Sequence of chain 1.A:
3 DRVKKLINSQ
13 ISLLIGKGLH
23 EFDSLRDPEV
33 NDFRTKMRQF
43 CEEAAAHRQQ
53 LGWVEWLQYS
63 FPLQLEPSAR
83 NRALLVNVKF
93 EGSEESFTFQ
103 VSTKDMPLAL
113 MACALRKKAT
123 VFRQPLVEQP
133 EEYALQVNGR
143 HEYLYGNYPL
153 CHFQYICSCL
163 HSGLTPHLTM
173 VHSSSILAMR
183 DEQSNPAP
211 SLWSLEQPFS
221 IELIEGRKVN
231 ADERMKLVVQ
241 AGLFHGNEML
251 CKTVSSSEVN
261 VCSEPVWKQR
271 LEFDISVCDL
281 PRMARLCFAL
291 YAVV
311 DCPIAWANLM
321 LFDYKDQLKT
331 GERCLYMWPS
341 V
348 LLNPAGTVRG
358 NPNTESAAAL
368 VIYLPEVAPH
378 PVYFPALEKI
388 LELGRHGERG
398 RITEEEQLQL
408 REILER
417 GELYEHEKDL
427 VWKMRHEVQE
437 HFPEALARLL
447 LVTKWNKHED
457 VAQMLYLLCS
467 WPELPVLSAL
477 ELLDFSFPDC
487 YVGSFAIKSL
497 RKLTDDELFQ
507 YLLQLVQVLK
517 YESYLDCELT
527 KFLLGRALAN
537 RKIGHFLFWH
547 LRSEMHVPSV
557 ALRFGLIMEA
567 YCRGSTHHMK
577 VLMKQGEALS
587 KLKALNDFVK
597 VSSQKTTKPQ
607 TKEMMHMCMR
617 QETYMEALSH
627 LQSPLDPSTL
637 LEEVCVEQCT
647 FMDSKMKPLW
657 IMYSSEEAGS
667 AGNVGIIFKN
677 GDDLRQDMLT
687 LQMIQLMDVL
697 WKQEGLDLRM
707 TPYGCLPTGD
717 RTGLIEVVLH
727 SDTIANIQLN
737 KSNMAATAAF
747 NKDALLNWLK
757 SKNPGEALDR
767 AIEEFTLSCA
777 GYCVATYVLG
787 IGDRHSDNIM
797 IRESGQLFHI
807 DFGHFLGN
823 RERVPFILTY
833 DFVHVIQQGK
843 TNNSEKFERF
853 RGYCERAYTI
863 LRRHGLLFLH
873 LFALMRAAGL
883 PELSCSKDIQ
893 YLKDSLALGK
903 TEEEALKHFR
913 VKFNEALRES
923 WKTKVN

Binding-site contacts:
Ligand atom C18 contacts residue VAL724 of chain 1.A at 3.8 Å (hydrophobic).
Ligand atom C15 contacts residue ILE673 of chain 1.A at 3.7 Å (hydrophobic).
Ligand atom O17 contacts residue GLU722 of chain 1.A at 3.7 Å.
Ligand atom O01 contacts residue TYR709 of chain 1.A at 3.0 Å (h-bond).
Ligand atom C03 contacts residue ASP683 of chain 1.A at 3.1 Å.
Ligand atom O01 contacts residue ASP807 of chain 1.A at 3.6 Å.
Ligand atom N14 contacts residue ILE673 of chain 1.A at 3.8 Å.
Ligand atom C02 contacts residue ILE721 of chain 1.A at 3.9 Å (hydrophobic).
Ligand atom C06 contacts residue ILE721 of chain 1.A at 3.8 Å (hydrophobic).
Ligand atom C18 contacts residue SER727 of chain 1.A at 3.8 Å.
Ligand atom C04 contacts residue LYS675 of chain 1.A at 3.5 Å.
Ligand atom C15 contacts residue GLU722 of chain 1.A at 3.3 Å.
Ligand atom C02 contacts residue TYR709 of chain 1.A at 3.7 Å (hydrophobic).
Ligand atom C06 contacts residue ASP807 of chain 1.A at 3.8 Å.
Ligand atom C18 contacts residue MET796 of chain 1.A at 3.8 Å (hydrophobic).
Ligand atom C07 contacts residue ASP807 of chain 1.A at 3.3 Å.
Ligand atom C03 contacts residue ASP807 of chain 1.A at 3.5 Å.
Ligand atom C07 contacts residue TYR709 of chain 1.A at 3.5 Å (hydrophobic).
Ligand atom C02 contacts residue ASP683 of chain 1.A at 3.3 Å.
Ligand atom C05 contacts residue ASP807 of chain 1.A at 3.8 Å.
Ligand atom N13 contacts residue ILE721 of chain 1.A at 3.9 Å.
Ligand atom O17 contacts residue VAL723 of chain 1.A at 3.6 Å.
Ligand atom N14 contacts residue ILE806 of chain 1.A at 3.9 Å.
Ligand atom C12 contacts residue ILE673 of chain 1.A at 3.7 Å (hydrophobic).
Ligand atom C04 contacts residue ASP807 of chain 1.A at 3.2 Å.
Ligand atom C16 contacts residue GLU722 of chain 1.A at 3.2 Å.
Ligand atom O01 contacts residue ASP683 of chain 1.A at 2.7 Å (salt-bridge).
Ligand atom O17 contacts residue VAL724 of chain 1.A at 2.8 Å (h-bond).
Ligand atom C09 contacts residue ILE806 of chain 1.A at 3.6 Å (hydrophobic).
Ligand atom C10 contacts residue ILE806 of chain 1.A at 3.6 Å (hydrophobic).
Ligand atom C02 contacts residue ASP807 of chain 1.A at 3.3 Å.
Ligand atom C07 contacts residue ILE721 of chain 1.A at 3.9 Å (hydrophobic).
Ligand atom C03 contacts residue ILE721 of chain 1.A at 3.7 Å (hydrophobic).
Ligand atom C11 contacts residue ILE806 of chain 1.A at 3.8 Å (hydrophobic).
Ligand atom C05 contacts residue ILE721 of chain 1.A at 3.6 Å (hydrophobic).
Ligand atom C04 contacts residue ILE721 of chain 1.A at 3.6 Å (hydrophobic).
Ligand atom C10 contacts residue MET648 of chain 1.A at 3.6 Å (hydrophobic).
Ligand atom C05 contacts residue LYS675 of chain 1.A at 3.9 Å.
Ligand atom C16 contacts residue VAL724 of chain 1.A at 3.6 Å (hydrophobic).
Ligand atom C15 contacts residue ILE721 of chain 1.A at 3.6 Å (hydrophobic).

A protein and the small-molecule ligand that binds it are described below.
Small molecule (SMILES): Oc1cccc(-c2cccc(N3CCOCC3)n2)c1